Sequence of chain 1.A:
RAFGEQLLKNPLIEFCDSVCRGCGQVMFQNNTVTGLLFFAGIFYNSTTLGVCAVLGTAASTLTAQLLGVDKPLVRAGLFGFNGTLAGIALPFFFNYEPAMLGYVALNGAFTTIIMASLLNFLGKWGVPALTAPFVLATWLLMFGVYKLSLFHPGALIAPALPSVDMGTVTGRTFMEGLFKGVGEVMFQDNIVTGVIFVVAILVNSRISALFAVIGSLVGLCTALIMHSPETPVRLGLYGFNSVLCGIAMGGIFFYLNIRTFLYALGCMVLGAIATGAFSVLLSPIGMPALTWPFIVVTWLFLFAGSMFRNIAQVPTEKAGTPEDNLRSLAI

Binding-site contacts:
Ligand atom CAB contacts residue GLN27 of chain 1.A at 4.3 Å.
Ligand atom OAC contacts residue LEU132 of chain 1.A at 3.5 Å.
Ligand atom CAB contacts residue PHE30 of chain 1.A at 3.4 Å (hydrophobic).
Ligand atom CAF contacts residue PHE83 of chain 1.A at 3.3 Å (hydrophobic).
Ligand atom OAC contacts residue PHE30 of chain 1.A at 3.1 Å.
Ligand atom CAF contacts residue PHE30 of chain 1.A at 3.4 Å (hydrophobic).
Ligand atom CAF contacts residue LEU132 of chain 1.A at 4.4 Å (hydrophobic).
Ligand atom CAA contacts residue PHE30 of chain 1.A at 4.1 Å (hydrophobic).
Ligand atom N2 contacts residue THR133 of chain 1.A at 4.4 Å.
Ligand atom N2 contacts residue PHE30 of chain 1.A at 3.6 Å.
Ligand atom CAA contacts residue GLN27 of chain 1.A at 3.4 Å.
Ligand atom N1 contacts residue PHE30 of chain 1.A at 3.7 Å.
Ligand atom CAB contacts residue PHE300 of chain 1.A at 4.0 Å (hydrophobic).
Ligand atom N2 contacts residue PHE83 of chain 1.A at 3.4 Å.
Ligand atom N2 contacts residue GLN27 of chain 1.A at 3.0 Å (h-bond).
Ligand atom CAB contacts residue VAL28 of chain 1.A at 3.6 Å (hydrophobic).
Ligand atom N1 contacts residue GLN27 of chain 1.A at 2.6 Å (h-bond).
Ligand atom CAB contacts residue LEU132 of chain 1.A at 4.3 Å (hydrophobic).
Ligand atom CAB contacts residue PHE83 of chain 1.A at 3.9 Å (hydrophobic).
Ligand atom CAA contacts residue PHE83 of chain 1.A at 3.6 Å (hydrophobic).
Ligand atom N2 contacts residue VAL28 of chain 1.A at 3.5 Å (h-bond).
Ligand atom CAA contacts residue LEU80 of chain 1.A at 3.6 Å (hydrophobic).
Ligand atom OAC contacts residue PHE83 of chain 1.A at 3.6 Å.
Ligand atom N1 contacts residue PHE83 of chain 1.A at 3.5 Å.
Ligand atom CAF contacts residue GLN27 of chain 1.A at 3.3 Å.
Ligand atom CAB contacts residue THR133 of chain 1.A at 3.6 Å.

A small-molecule ligand and the protein it binds are described below.
Small molecule (SMILES): CNC(=O)NC